The protein below binds the small molecule below.
Small molecule (SMILES): Nc1ncnc2c1ncn2[C@H]1C[C@H](O)[C@@H](COP(=O)(O)O)O1

Sequence of chain 1.W:
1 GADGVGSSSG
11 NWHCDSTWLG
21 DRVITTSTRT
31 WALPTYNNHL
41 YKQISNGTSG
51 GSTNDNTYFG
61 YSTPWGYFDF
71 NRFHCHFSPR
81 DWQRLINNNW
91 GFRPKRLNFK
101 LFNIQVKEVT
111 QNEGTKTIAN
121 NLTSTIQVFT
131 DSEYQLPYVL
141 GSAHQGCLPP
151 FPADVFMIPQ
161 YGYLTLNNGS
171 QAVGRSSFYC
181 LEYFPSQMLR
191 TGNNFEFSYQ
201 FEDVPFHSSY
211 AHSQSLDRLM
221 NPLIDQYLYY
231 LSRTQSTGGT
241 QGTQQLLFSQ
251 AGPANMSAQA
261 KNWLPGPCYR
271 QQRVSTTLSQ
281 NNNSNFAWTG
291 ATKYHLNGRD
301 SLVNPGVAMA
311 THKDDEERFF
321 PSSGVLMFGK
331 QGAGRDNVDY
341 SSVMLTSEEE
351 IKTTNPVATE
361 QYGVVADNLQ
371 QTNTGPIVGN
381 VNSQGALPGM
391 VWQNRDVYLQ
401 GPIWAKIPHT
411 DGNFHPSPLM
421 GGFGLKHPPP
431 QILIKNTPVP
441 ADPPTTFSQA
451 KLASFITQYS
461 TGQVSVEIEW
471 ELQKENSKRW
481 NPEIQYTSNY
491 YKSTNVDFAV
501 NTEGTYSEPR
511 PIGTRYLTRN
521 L

Binding-site contacts:
Ligand atom C6 contacts residue PRO416 of chain 1.H at 2.9 Å (hydrophobic).
Ligand atom OP1 contacts residue DC1 of chain 1.WB at 2.5 Å (h-bond).
Ligand atom N6 contacts residue SER417 of chain 1.H at 3.5 Å.
Ligand atom C2 contacts residue PRO416 of chain 1.H at 4.2 Å (hydrophobic).
Ligand atom C2 contacts residue GLY424 of chain 1.H at 4.1 Å.
Ligand atom N6 contacts residue ASN394 of chain 1.H at 4.3 Å.
Ligand atom C8 contacts residue PRO416 of chain 1.H at 4.5 Å (hydrophobic).
Ligand atom C5 contacts residue HIS415 of chain 1.H at 4.3 Å.
Ligand atom C5' contacts residue DC1 of chain 1.WB at 3.8 Å.
Ligand atom N1 contacts residue PRO205 of chain 1.H at 4.0 Å.
Ligand atom O4' contacts residue DC1 of chain 1.WB at 4.2 Å.
Ligand atom N7 contacts residue HIS415 of chain 1.H at 3.0 Å (h-bond).
Ligand atom N6 contacts residue PRO205 of chain 1.H at 4.2 Å.
Ligand atom OP2 contacts residue DC1 of chain 1.WB at 2.5 Å (h-bond).
Ligand atom C6 contacts residue PRO205 of chain 1.H at 3.9 Å (hydrophobic).
Ligand atom P contacts residue DC1 of chain 1.WB at 1.6 Å.
Ligand atom N1 contacts residue GLY424 of chain 1.H at 3.9 Å.
Ligand atom N3 contacts residue PRO416 of chain 1.H at 4.1 Å.
Ligand atom C5 contacts residue PRO416 of chain 1.H at 3.2 Å (hydrophobic).
Ligand atom N7 contacts residue PRO416 of chain 1.H at 3.7 Å.
Ligand atom C2' contacts residue PRO416 of chain 1.H at 4.5 Å (hydrophobic).
Ligand atom N1 contacts residue PRO416 of chain 1.H at 3.4 Å (h-bond).
Ligand atom O5' contacts residue DC1 of chain 1.WB at 2.5 Å (h-bond).
Ligand atom N9 contacts residue PRO416 of chain 1.H at 4.3 Å.
Ligand atom C8 contacts residue HIS415 of chain 1.H at 3.3 Å.
Ligand atom C2 contacts residue PRO205 of chain 1.H at 4.0 Å (hydrophobic).
Ligand atom N3 contacts residue PRO205 of chain 1.H at 4.4 Å.
Ligand atom C4 contacts residue PRO416 of chain 1.H at 4.0 Å (hydrophobic).
Ligand atom C5 contacts residue PRO205 of chain 1.H at 4.2 Å (hydrophobic).
Ligand atom N6 contacts residue PRO416 of chain 1.H at 2.8 Å (h-bond).
Ligand atom OP2 contacts residue ASP411 of chain 1.W at 4.2 Å.

Sequence of chain 1.H:
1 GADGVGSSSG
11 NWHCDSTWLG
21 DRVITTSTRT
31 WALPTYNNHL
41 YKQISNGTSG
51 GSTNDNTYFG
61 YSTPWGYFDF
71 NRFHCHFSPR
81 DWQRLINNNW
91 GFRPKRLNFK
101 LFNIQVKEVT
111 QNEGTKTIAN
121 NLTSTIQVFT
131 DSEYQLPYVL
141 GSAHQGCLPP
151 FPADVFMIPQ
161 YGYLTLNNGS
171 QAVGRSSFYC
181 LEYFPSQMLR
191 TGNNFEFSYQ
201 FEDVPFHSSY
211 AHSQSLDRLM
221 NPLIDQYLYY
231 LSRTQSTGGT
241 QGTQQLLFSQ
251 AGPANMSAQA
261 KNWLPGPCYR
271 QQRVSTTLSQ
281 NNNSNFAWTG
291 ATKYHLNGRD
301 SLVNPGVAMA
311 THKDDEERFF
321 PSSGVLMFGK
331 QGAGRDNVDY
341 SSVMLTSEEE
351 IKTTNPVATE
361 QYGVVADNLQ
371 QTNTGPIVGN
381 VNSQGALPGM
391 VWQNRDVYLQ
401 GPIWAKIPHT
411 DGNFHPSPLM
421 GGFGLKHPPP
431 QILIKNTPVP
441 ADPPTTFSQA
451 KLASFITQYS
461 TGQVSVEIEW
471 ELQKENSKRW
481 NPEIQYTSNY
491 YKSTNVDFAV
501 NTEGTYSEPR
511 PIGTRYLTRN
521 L